Sequence of chain 1.A:
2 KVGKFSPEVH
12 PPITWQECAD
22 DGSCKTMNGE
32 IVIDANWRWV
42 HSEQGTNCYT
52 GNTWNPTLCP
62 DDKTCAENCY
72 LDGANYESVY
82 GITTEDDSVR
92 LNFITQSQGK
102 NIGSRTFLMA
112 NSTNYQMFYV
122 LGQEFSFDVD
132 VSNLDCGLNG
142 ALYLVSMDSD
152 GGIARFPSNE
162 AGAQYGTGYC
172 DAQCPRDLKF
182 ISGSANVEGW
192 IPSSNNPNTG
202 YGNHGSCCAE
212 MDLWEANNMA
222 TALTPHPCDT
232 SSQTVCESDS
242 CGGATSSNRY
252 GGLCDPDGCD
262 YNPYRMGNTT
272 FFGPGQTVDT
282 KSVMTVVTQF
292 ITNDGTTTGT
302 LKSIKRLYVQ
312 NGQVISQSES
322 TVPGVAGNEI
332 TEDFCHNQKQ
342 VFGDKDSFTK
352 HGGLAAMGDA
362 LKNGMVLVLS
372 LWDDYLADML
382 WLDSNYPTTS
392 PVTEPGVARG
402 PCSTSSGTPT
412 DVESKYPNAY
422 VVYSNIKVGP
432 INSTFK

A protein and the small-molecule ligand that binds it are described below.
Small molecule (SMILES): CC(=O)N[C@@H]1[C@@H](O)[C@H](O)[C@@H](CO)O[C@H]1O

Binding-site contacts:
Ligand atom C7 contacts residue ASN112 of chain 1.A at 3.3 Å.
Ligand atom C3 contacts residue ASN115 of chain 1.A at 3.7 Å.
Ligand atom O4 contacts residue ASN115 of chain 1.A at 4.5 Å.
Ligand atom O7 contacts residue ASN112 of chain 1.A at 4.2 Å.
Ligand atom C8 contacts residue ASN112 of chain 1.A at 3.6 Å.
Ligand atom O5 contacts residue ASN115 of chain 1.A at 4.0 Å.
Ligand atom O5 contacts residue ASN112 of chain 1.A at 2.4 Å (h-bond).
Ligand atom C4 contacts residue ASN115 of chain 1.A at 4.2 Å.
Ligand atom N2 contacts residue ASN112 of chain 1.A at 2.7 Å (h-bond).
Ligand atom N2 contacts residue THR114 of chain 1.A at 4.0 Å.
Ligand atom C5 contacts residue ASN112 of chain 1.A at 3.7 Å.
Ligand atom C3 contacts residue ASN112 of chain 1.A at 3.7 Å.
Ligand atom C1 contacts residue ASN115 of chain 1.A at 3.4 Å.
Ligand atom C2 contacts residue ASN115 of chain 1.A at 4.0 Å.
Ligand atom C1 contacts residue ASN112 of chain 1.A at 1.5 Å.
Ligand atom C4 contacts residue ASN112 of chain 1.A at 4.2 Å.
Ligand atom N2 contacts residue ASN115 of chain 1.A at 4.4 Å.
Ligand atom C5 contacts residue ASN115 of chain 1.A at 3.8 Å.
Ligand atom C2 contacts residue ASN112 of chain 1.A at 2.4 Å.
Ligand atom C1 contacts residue THR114 of chain 1.A at 4.4 Å.